This protein binds this small molecule.
Small molecule (SMILES): Nc1ncnc2c1ncn2[C@@H]1O[C@H](COP(=O)(O)O)[C@@H](OP(=O)(O)O)[C@H]1O

Sequence of chain 1.B:
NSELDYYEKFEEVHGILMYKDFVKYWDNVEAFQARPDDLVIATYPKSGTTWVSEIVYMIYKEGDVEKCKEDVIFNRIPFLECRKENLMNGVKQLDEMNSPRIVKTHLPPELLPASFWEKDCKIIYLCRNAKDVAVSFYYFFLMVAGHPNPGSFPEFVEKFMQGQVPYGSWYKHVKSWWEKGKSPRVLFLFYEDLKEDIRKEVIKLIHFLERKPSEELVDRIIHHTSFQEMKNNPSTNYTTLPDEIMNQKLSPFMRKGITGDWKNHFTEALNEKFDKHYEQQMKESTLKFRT

Binding-site contacts:
Ligand atom N6 contacts residue SER227 of chain 1.B at 3.7 Å.
Ligand atom O5' contacts residue GLY49 of chain 1.B at 3.3 Å (h-bond).
Ligand atom P1 contacts residue ARG256 of chain 1.B at 3.6 Å.
Ligand atom N6 contacts residue MET231 of chain 1.B at 3.4 Å (h-bond).
Ligand atom C5' contacts residue LYS47 of chain 1.B at 3.6 Å.
Ligand atom O1P contacts residue ARG256 of chain 1.B at 3.5 Å.
Ligand atom O3P contacts residue ARG256 of chain 1.B at 2.8 Å (salt-bridge).
Ligand atom O5P contacts residue LYS47 of chain 1.B at 3.4 Å (salt-bridge).
Ligand atom O1P contacts residue GLY258 of chain 1.B at 2.7 Å (h-bond).
Ligand atom O2P contacts residue ARG256 of chain 1.B at 3.0 Å (salt-bridge).
Ligand atom O2' contacts residue PHE228 of chain 1.B at 3.6 Å.
Ligand atom O5' contacts residue LYS47 of chain 1.B at 3.5 Å.
Ligand atom O6P contacts residue LYS47 of chain 1.B at 2.8 Å (salt-bridge).
Ligand atom O3' contacts residue ARG129 of chain 1.B at 3.2 Å (salt-bridge).
Ligand atom O5P contacts residue SER48 of chain 1.B at 3.3 Å (h-bond).
Ligand atom O6P contacts residue PHE254 of chain 1.B at 3.4 Å.
Ligand atom N6 contacts residue PHE228 of chain 1.B at 3.5 Å (h-bond).
Ligand atom P1 contacts residue SER137 of chain 1.B at 3.5 Å.
Ligand atom O3P contacts residue SER137 of chain 1.B at 2.7 Å (h-bond).
Ligand atom N7 contacts residue MET255 of chain 1.B at 3.3 Å (h-bond).
Ligand atom O2P contacts residue ARG129 of chain 1.B at 2.9 Å (salt-bridge).
Ligand atom O1P contacts residue LYS257 of chain 1.B at 2.7 Å (salt-bridge).
Ligand atom C2 contacts residue GLY258 of chain 1.B at 3.6 Å.
Ligand atom N6 contacts residue THR226 of chain 1.B at 2.7 Å (h-bond).
Ligand atom O5P contacts residue THR50 of chain 1.B at 2.6 Å (h-bond).
Ligand atom N3 contacts residue GLY258 of chain 1.B at 3.4 Å.
Ligand atom C2 contacts residue TYR192 of chain 1.B at 3.4 Å (hydrophobic).
Ligand atom N1 contacts residue TRP52 of chain 1.B at 3.4 Å.
Ligand atom C2 contacts residue TRP52 of chain 1.B at 3.5 Å (hydrophobic).
Ligand atom O2' contacts residue ARG256 of chain 1.B at 3.3 Å (salt-bridge).
Ligand atom O3' contacts residue SER137 of chain 1.B at 3.4 Å (h-bond).
Ligand atom N6 contacts residue TRP52 of chain 1.B at 3.3 Å.
Ligand atom O2' contacts residue GLY258 of chain 1.B at 3.6 Å.
Ligand atom P2 contacts residue THR50 of chain 1.B at 3.5 Å.
Ligand atom O5P contacts residue GLY49 of chain 1.B at 3.2 Å (h-bond).
Ligand atom C6 contacts residue TRP52 of chain 1.B at 3.5 Å (hydrophobic).
Ligand atom N3 contacts residue TYR192 of chain 1.B at 2.8 Å (h-bond).
Ligand atom O4P contacts residue THR50 of chain 1.B at 3.2 Å (h-bond).
Ligand atom O4P contacts residue THR51 of chain 1.B at 2.5 Å (h-bond).
Ligand atom C8 contacts residue MET255 of chain 1.B at 3.2 Å (hydrophobic).